A protein and the small-molecule ligand that binds it are described below.
Small molecule (SMILES): CC(=O)N[C@@H]1[C@@H](O)[C@H](O)[C@@H](CO)O[C@H]1O

Binding-site contacts:
Ligand atom C2 contacts residue ASN105 of chain 2.A at 2.4 Å.
Ligand atom C7 contacts residue HIS102 of chain 2.A at 4.5 Å.
Ligand atom C8 contacts residue ASP101 of chain 2.A at 4.0 Å.
Ligand atom O7 contacts residue ASN105 of chain 2.A at 3.2 Å (h-bond).
Ligand atom O7 contacts residue HIS102 of chain 2.A at 4.0 Å.
Ligand atom C5 contacts residue ASN105 of chain 2.A at 3.6 Å.
Ligand atom C1 contacts residue ASN105 of chain 2.A at 1.4 Å.
Ligand atom C8 contacts residue HIS98 of chain 2.A at 3.8 Å.
Ligand atom C3 contacts residue ASN105 of chain 2.A at 3.7 Å.
Ligand atom C8 contacts residue HIS102 of chain 2.A at 3.9 Å.
Ligand atom C4 contacts residue ASN105 of chain 2.A at 4.2 Å.
Ligand atom N2 contacts residue ASN105 of chain 2.A at 2.8 Å (h-bond).
Ligand atom C7 contacts residue ASN105 of chain 2.A at 3.3 Å.
Ligand atom O5 contacts residue ASN105 of chain 2.A at 2.3 Å (h-bond).
Ligand atom N2 contacts residue ASP101 of chain 2.A at 4.3 Å.

Sequence of chain 2.A:
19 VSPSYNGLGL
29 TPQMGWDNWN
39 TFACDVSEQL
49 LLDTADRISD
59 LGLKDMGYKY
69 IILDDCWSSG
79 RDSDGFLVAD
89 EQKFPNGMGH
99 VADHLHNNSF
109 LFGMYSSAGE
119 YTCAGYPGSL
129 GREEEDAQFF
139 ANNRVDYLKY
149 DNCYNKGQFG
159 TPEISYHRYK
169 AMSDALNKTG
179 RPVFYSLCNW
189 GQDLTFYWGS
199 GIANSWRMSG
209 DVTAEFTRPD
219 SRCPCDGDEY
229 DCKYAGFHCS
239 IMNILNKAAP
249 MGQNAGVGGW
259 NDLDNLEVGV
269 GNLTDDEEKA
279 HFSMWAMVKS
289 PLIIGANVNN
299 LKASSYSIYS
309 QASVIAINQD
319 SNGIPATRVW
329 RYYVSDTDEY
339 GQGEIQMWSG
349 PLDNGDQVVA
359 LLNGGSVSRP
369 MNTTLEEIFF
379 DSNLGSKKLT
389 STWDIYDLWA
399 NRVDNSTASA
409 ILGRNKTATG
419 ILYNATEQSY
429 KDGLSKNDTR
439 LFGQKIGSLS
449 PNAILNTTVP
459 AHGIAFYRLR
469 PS